Binding-site contacts:
Ligand atom CM2 contacts residue TRP93 of chain 5.A at 3.9 Å (hydrophobic).
Ligand atom N3A contacts residue PHE147 of chain 5.A at 3.6 Å.
Ligand atom O1A contacts residue ALA145 of chain 5.A at 3.8 Å.
Ligand atom F2 contacts residue ALA145 of chain 5.A at 3.0 Å.
Ligand atom F2 contacts residue SER170 of chain 5.A at 3.5 Å.
Ligand atom C3A contacts residue ILE182 of chain 5.A at 3.2 Å (hydrophobic).
Ligand atom N1A contacts residue LEU220 of chain 5.A at 3.0 Å.
Ligand atom CM4 contacts residue ALA169 of chain 5.A at 3.5 Å (hydrophobic).
Ligand atom CM6 contacts residue ILE217 of chain 5.A at 3.4 Å (hydrophobic).
Ligand atom F3 contacts residue LEU14 of chain 1.B at 3.9 Å.
Ligand atom CM3 contacts residue THR97 of chain 5.A at 3.9 Å.
Ligand atom C2A contacts residue ILE182 of chain 5.A at 3.6 Å (hydrophobic).
Ligand atom CM6 contacts residue MET187 of chain 5.A at 3.8 Å (hydrophobic).
Ligand atom C2B contacts residue ILE119 of chain 5.A at 3.5 Å (hydrophobic).
Ligand atom CM2 contacts residue ILE119 of chain 5.A at 3.5 Å (hydrophobic).
Ligand atom C3B contacts residue ILE119 of chain 5.A at 3.5 Å (hydrophobic).
Ligand atom F3 contacts residue ILE182 of chain 5.A at 3.2 Å.
Ligand atom CM6 contacts residue ILE184 of chain 5.A at 3.5 Å (hydrophobic).
Ligand atom F3 contacts residue ALA24 of chain 5.B at 3.9 Å.
Ligand atom C6B contacts residue ILE184 of chain 5.A at 3.7 Å (hydrophobic).
Ligand atom F1 contacts residue ALA145 of chain 5.A at 3.0 Å.
Ligand atom CM4 contacts residue ILE182 of chain 5.A at 3.6 Å (hydrophobic).
Ligand atom C6B contacts residue ILE95 of chain 5.A at 3.6 Å (hydrophobic).
Ligand atom O1A contacts residue LEU220 of chain 5.A at 3.4 Å.
Ligand atom C2A contacts residue LEU220 of chain 5.A at 3.8 Å (hydrophobic).
Ligand atom O1A contacts residue ILE182 of chain 5.A at 3.9 Å.
Ligand atom F1 contacts residue VAL171 of chain 5.A at 3.0 Å.
Ligand atom C1B contacts residue ILE95 of chain 5.A at 3.5 Å (hydrophobic).
Ligand atom O1B contacts residue ILE95 of chain 5.A at 3.0 Å.
Ligand atom C4 contacts residue PHE115 of chain 5.A at 3.3 Å (hydrophobic).
Ligand atom O1 contacts residue ILE217 of chain 5.A at 3.3 Å.
Ligand atom C5B contacts residue ILE184 of chain 5.A at 3.4 Å (hydrophobic).
Ligand atom CM4 contacts residue ALA145 of chain 5.A at 3.5 Å (hydrophobic).
Ligand atom F2 contacts residue MET146 of chain 5.A at 3.7 Å.
Ligand atom N3A contacts residue ILE182 of chain 5.A at 3.0 Å.
Ligand atom N3A contacts residue ILE184 of chain 5.A at 3.9 Å.
Ligand atom F2 contacts residue ALA169 of chain 5.A at 2.2 Å.
Ligand atom F2 contacts residue PHE147 of chain 5.A at 3.2 Å.
Ligand atom F3 contacts residue ALA169 of chain 5.A at 3.7 Å.
Ligand atom F1 contacts residue SER170 of chain 5.A at 3.7 Å.

A protein and the small-molecule ligand that binds it are described below.
Small molecule (SMILES): Cc1cc(CCCOc2c(C)cc(-c3noc(C(F)(F)F)n3)cc2C)on1

Sequence of chain 5.A:
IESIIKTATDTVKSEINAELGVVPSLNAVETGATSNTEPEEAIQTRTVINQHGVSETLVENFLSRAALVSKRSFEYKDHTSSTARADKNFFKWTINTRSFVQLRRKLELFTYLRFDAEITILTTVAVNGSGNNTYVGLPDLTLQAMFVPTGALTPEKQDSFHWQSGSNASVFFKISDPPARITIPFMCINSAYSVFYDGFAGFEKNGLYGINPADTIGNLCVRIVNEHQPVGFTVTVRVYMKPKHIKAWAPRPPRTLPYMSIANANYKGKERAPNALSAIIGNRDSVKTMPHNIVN

Sequence of chain 1.B:
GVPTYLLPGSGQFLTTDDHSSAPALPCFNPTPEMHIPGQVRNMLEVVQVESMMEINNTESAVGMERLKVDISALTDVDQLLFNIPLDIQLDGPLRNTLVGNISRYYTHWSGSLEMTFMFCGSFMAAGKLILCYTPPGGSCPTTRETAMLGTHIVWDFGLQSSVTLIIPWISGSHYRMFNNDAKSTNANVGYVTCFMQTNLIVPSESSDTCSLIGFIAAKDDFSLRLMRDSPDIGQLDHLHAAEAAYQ

Sequence of chain 5.B:
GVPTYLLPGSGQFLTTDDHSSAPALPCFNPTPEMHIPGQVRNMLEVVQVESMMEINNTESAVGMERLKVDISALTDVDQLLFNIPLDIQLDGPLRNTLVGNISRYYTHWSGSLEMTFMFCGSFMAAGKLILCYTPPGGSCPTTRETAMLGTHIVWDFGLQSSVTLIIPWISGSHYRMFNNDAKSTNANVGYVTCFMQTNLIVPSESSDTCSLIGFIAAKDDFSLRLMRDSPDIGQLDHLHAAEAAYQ